Sequence of chain 40.E:
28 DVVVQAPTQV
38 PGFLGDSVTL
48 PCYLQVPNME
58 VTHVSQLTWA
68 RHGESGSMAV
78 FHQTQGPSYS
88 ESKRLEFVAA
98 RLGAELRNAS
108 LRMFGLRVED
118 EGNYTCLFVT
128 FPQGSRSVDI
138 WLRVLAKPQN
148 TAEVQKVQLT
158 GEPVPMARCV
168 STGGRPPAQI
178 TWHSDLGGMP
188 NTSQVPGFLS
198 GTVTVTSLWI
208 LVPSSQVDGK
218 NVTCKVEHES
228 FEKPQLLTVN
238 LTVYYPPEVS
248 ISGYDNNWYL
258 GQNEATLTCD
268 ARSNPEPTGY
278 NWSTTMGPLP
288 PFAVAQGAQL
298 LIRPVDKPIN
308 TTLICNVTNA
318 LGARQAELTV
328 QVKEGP

Binding-site contacts:
Ligand atom C1 contacts residue ASN105 of chain 40.E at 1.4 Å.
Ligand atom C8 contacts residue TYR50 of chain 40.E at 4.1 Å (hydrophobic).
Ligand atom C7 contacts residue ASN105 of chain 40.E at 3.6 Å.
Ligand atom O6 contacts residue VAL95 of chain 40.E at 2.9 Å (h-bond).
Ligand atom C5 contacts residue ASN105 of chain 40.E at 3.6 Å.
Ligand atom C6 contacts residue VAL95 of chain 40.E at 3.6 Å (hydrophobic).
Ligand atom C2 contacts residue ASN105 of chain 40.E at 2.5 Å.
Ligand atom C3 contacts residue ASN105 of chain 40.E at 3.8 Å.
Ligand atom N2 contacts residue ASN105 of chain 40.E at 2.9 Å (h-bond).
Ligand atom O5 contacts residue ALA96 of chain 40.E at 4.5 Å.
Ligand atom C8 contacts residue PRO48 of chain 40.E at 4.4 Å (hydrophobic).
Ligand atom O7 contacts residue ASN105 of chain 40.E at 4.0 Å.
Ligand atom O5 contacts residue VAL95 of chain 40.E at 4.5 Å.
Ligand atom O6 contacts residue ALA96 of chain 40.E at 4.3 Å.
Ligand atom O5 contacts residue ASN105 of chain 40.E at 2.4 Å (h-bond).
Ligand atom C4 contacts residue ASN105 of chain 40.E at 4.3 Å.
Ligand atom C5 contacts residue VAL95 of chain 40.E at 4.5 Å (hydrophobic).

This protein binds this small molecule.
Small molecule (SMILES): CC(=O)N[C@H]1[C@H](O[C@H]2[C@H](O)[C@@H](NC(C)=O)CO[C@@H]2CO)O[C@H](CO)[C@@H](O[C@@H]2O[C@H](CO)[C@@H](O)[C@H](O)[C@@H]2O)[C@@H]1O